Binding-site contacts:
Ligand atom N2 contacts residue ASN1134 of chain 1.C at 2.9 Å (h-bond).
Ligand atom O7 contacts residue ASN1134 of chain 1.C at 3.5 Å (h-bond).
Ligand atom C2 contacts residue ASN1134 of chain 1.C at 2.5 Å.
Ligand atom C8 contacts residue ILE1132 of chain 1.C at 4.0 Å (hydrophobic).
Ligand atom C4 contacts residue ASN1134 of chain 1.C at 4.2 Å.
Ligand atom C1 contacts residue ASN1134 of chain 1.C at 1.4 Å.
Ligand atom C7 contacts residue ASN1134 of chain 1.C at 3.4 Å.
Ligand atom C3 contacts residue ASN1134 of chain 1.C at 3.8 Å.
Ligand atom O6 contacts residue ASN1134 of chain 1.C at 3.8 Å.
Ligand atom C5 contacts residue ASN1134 of chain 1.C at 3.6 Å.
Ligand atom O5 contacts residue ASN1134 of chain 1.C at 2.3 Å (h-bond).
Ligand atom C6 contacts residue ASN1134 of chain 1.C at 4.2 Å.

Sequence of chain 1.C:
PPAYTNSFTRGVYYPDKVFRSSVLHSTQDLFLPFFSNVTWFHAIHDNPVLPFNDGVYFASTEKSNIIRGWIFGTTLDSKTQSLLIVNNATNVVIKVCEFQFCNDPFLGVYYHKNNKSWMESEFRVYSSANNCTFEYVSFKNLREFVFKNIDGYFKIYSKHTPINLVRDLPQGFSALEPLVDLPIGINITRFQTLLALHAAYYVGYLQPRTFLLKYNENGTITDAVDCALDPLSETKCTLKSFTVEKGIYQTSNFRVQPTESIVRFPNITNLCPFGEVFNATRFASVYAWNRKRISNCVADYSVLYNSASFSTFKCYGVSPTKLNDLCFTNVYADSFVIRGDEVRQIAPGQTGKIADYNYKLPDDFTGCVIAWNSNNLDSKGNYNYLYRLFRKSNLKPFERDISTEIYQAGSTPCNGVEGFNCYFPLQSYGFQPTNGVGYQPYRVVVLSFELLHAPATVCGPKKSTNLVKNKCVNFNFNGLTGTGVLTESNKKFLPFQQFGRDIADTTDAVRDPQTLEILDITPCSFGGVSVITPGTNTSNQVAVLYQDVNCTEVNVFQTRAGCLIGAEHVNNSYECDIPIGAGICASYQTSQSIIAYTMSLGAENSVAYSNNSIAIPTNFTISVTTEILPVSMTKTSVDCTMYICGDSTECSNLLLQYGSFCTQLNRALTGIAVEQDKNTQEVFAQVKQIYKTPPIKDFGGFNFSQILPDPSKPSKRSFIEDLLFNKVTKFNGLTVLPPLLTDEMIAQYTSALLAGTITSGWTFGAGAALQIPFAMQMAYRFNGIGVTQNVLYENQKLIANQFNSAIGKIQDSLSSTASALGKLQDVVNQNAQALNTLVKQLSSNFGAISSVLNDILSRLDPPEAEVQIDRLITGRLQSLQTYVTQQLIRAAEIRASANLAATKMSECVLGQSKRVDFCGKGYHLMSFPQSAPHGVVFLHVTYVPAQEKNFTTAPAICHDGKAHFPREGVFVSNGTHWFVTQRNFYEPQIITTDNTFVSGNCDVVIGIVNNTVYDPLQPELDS

This small molecule binds to this protein.
Small molecule (SMILES): CC(=O)N[C@H]1[C@H](O[C@H]2[C@H](O)[C@@H](NC(C)=O)CO[C@@H]2CO)O[C@H](CO)[C@@H](O)[C@@H]1O